Binding-site contacts:
Ligand atom N contacts residue GLU137 of chain 2.A at 4.3 Å.
Ligand atom OG contacts residue LYS321 of chain 2.A at 4.0 Å.
Ligand atom OG contacts residue CYS322 of chain 2.A at 3.4 Å (h-bond).
Ligand atom C contacts residue THR476 of chain 2.A at 4.3 Å.
Ligand atom C contacts residue GLY477 of chain 2.A at 3.4 Å.
Ligand atom N contacts residue ALA478 of chain 2.A at 4.1 Å.
Ligand atom O contacts residue GLY477 of chain 2.A at 3.2 Å (h-bond).
Ligand atom OXT contacts residue ALA478 of chain 2.A at 4.3 Å.
Ligand atom OXT contacts residue GLY477 of chain 2.A at 3.0 Å (h-bond).
Ligand atom OXT contacts residue SER323 of chain 2.A at 2.8 Å (h-bond).
Ligand atom OXT contacts residue LYS321 of chain 2.A at 4.2 Å.
Ligand atom O contacts residue ALA478 of chain 2.A at 3.0 Å (h-bond).
Ligand atom O contacts residue THR476 of chain 2.A at 3.9 Å.
Ligand atom C contacts residue PHE485 of chain 2.A at 4.2 Å (hydrophobic).
Ligand atom OG contacts residue SER323 of chain 2.A at 3.2 Å (h-bond).
Ligand atom CA contacts residue PHE185 of chain 2.A at 4.5 Å (hydrophobic).
Ligand atom CA contacts residue PHE485 of chain 2.A at 4.1 Å (hydrophobic).
Ligand atom C contacts residue SER323 of chain 2.A at 3.4 Å.
Ligand atom C contacts residue ALA478 of chain 2.A at 3.8 Å (hydrophobic).
Ligand atom O contacts residue SER323 of chain 2.A at 3.7 Å.
Ligand atom CA contacts residue SER323 of chain 2.A at 4.4 Å.
Ligand atom CB contacts residue CYS322 of chain 2.A at 3.5 Å (hydrophobic).
Ligand atom OXT contacts residue THR476 of chain 2.A at 3.9 Å.
Ligand atom N contacts residue PHE485 of chain 2.A at 3.6 Å.
Ligand atom CB contacts residue PHE185 of chain 2.A at 3.9 Å (hydrophobic).
Ligand atom CB contacts residue PHE485 of chain 2.A at 3.9 Å (hydrophobic).
Ligand atom OXT contacts residue PHE185 of chain 2.A at 4.2 Å.
Ligand atom OG contacts residue PHE185 of chain 2.A at 3.3 Å.
Ligand atom CB contacts residue SER323 of chain 2.A at 4.2 Å.
Ligand atom O contacts residue PHE485 of chain 2.A at 3.5 Å.

Sequence of chain 2.A:
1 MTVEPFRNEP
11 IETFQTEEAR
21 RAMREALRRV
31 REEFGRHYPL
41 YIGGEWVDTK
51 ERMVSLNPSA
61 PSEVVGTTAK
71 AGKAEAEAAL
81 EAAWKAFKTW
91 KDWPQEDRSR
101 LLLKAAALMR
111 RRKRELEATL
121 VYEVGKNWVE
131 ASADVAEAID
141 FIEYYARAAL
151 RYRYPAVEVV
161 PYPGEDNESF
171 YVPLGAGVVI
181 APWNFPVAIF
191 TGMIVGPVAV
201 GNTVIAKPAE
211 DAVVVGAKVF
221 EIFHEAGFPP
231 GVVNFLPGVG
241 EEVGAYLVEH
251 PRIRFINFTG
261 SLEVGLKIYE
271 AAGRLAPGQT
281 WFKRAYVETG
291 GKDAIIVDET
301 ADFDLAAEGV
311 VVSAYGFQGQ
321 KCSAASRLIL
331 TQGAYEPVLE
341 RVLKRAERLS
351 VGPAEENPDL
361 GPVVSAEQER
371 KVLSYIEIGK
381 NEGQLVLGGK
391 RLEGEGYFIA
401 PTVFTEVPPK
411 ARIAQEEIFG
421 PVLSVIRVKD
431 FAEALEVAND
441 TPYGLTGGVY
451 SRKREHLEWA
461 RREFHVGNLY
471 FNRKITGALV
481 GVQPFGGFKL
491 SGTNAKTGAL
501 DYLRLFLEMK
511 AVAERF

This small molecule binds to this protein.
Small molecule (SMILES): N[C@@H](CO)C(=O)O